Binding-site contacts:
Ligand atom CA contacts residue GLU5 of chain 1.L at 3.9 Å.
Ligand atom N contacts residue GLU5 of chain 1.L at 3.5 Å.
Ligand atom O contacts residue LEU9 of chain 1.L at 3.5 Å.
Ligand atom CA contacts residue VAL8 of chain 1.L at 4.1 Å (hydrophobic).
Ligand atom C contacts residue GLU5 of chain 1.L at 4.3 Å.
Ligand atom OXT contacts residue LEU85 of chain 1.K at 3.5 Å.
Ligand atom O contacts residue GLU5 of chain 1.L at 4.4 Å.
Ligand atom OXT contacts residue LEU89 of chain 1.K at 3.6 Å.
Ligand atom C contacts residue LEU89 of chain 1.K at 4.4 Å (hydrophobic).

The protein below binds the small molecule below.
Small molecule (SMILES): NCC(=O)O

Sequence of chain 1.L:
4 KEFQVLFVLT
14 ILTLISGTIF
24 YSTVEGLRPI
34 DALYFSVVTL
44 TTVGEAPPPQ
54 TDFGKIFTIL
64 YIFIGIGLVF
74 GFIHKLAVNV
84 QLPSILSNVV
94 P

Sequence of chain 1.K:
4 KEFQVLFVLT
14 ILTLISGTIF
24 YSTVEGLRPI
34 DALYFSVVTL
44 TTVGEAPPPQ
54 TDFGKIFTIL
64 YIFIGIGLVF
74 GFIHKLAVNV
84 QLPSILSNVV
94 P